Binding-site contacts:
Ligand atom C6 contacts residue ASN167 of chain 1.B at 3.7 Å.
Ligand atom C7 contacts residue ASN205 of chain 1.B at 3.4 Å.
Ligand atom C1 contacts residue ASN167 of chain 1.B at 3.7 Å.
Ligand atom O5 contacts residue ASN167 of chain 1.B at 3.0 Å (h-bond).
Ligand atom O6 contacts residue ASN167 of chain 1.B at 4.1 Å.
Ligand atom C5 contacts residue ASN205 of chain 1.B at 3.6 Å.
Ligand atom O5 contacts residue ASN205 of chain 1.B at 2.4 Å (h-bond).
Ligand atom C3 contacts residue ASN205 of chain 1.B at 3.8 Å.
Ligand atom C1 contacts residue ASN205 of chain 1.B at 1.4 Å.
Ligand atom O7 contacts residue ASN205 of chain 1.B at 3.6 Å (h-bond).
Ligand atom C2 contacts residue ASN205 of chain 1.B at 2.4 Å.
Ligand atom C8 contacts residue ASN205 of chain 1.B at 4.4 Å.
Ligand atom C4 contacts residue ASN205 of chain 1.B at 4.2 Å.
Ligand atom N2 contacts residue ASN205 of chain 1.B at 2.9 Å (h-bond).
Ligand atom C8 contacts residue GLU204 of chain 1.B at 4.3 Å.
Ligand atom C5 contacts residue ASN167 of chain 1.B at 3.7 Å.

Sequence of chain 1.B:
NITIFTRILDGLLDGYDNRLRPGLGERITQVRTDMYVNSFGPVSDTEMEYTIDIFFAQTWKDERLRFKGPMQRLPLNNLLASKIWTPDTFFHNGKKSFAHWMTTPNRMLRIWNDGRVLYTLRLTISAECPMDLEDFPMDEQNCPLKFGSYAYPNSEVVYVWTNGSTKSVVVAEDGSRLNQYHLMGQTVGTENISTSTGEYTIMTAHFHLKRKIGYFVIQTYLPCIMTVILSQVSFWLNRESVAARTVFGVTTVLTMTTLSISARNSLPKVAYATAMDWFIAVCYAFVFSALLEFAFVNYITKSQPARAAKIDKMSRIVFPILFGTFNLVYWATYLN

A protein and the small-molecule ligand that binds it are described below.
Small molecule (SMILES): CC(=O)N[C@@H]1[C@@H](O)[C@H](O)[C@@H](CO)O[C@H]1O